Sequence of chain 1.A:
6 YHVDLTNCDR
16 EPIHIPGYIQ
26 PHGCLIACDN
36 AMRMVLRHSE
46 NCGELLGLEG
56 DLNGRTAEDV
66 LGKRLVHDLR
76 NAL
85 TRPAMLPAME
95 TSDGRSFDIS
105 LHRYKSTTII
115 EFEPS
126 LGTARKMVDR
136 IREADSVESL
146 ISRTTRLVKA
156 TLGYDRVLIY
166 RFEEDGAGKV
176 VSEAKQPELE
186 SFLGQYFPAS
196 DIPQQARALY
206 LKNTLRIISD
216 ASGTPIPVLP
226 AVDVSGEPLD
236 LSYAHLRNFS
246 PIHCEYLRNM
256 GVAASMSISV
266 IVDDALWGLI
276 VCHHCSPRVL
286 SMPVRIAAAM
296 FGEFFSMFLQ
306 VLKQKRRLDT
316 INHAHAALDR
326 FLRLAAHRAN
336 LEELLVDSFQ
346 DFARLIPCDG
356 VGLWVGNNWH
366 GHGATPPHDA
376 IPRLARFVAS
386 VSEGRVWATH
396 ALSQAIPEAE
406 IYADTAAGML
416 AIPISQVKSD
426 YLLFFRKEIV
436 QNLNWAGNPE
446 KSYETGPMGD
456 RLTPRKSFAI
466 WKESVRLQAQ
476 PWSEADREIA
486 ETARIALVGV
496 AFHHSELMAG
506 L

A small-molecule ligand and the protein it binds are described below.
Small molecule (SMILES): C=CC1=C(C)/C(=C\c2[nH]c(/C=C3\N=C(/C=C4\NC(=O)[C@@H](C)\C4=C/C)C(C)=C3CCC(=O)O)c(CCC(=O)O)c2C)NC1=O

Binding-site contacts:
Ligand atom CBA contacts residue ASP14 of chain 1.A at 3.6 Å.
Ligand atom OD contacts residue SER462 of chain 1.A at 3.5 Å.
Ligand atom ND contacts residue ASP196 of chain 1.A at 2.9 Å (salt-bridge).
Ligand atom CGB contacts residue ARG211 of chain 1.A at 3.5 Å.
Ligand atom CHD contacts residue ASP196 of chain 1.A at 3.6 Å.
Ligand atom CHC contacts residue HIS248 of chain 1.A at 3.2 Å.
Ligand atom CAC contacts residue TYR205 of chain 1.A at 3.4 Å (hydrophobic).
Ligand atom CMD contacts residue TYR165 of chain 1.A at 3.5 Å (hydrophobic).
Ligand atom CGC contacts residue VAL276 of chain 1.A at 3.5 Å (hydrophobic).
Ligand atom O2C contacts residue VAL276 of chain 1.A at 3.3 Å.
Ligand atom OD contacts residue PHE192 of chain 1.A at 3.5 Å.
Ligand atom C4B contacts residue HIS248 of chain 1.A at 3.5 Å.
Ligand atom NC contacts residue ASP196 of chain 1.A at 3.1 Å (salt-bridge).
Ligand atom O2C contacts residue HIS278 of chain 1.A at 3.6 Å (h-bond).
Ligand atom OA contacts residue TYR251 of chain 1.A at 3.4 Å.
Ligand atom CAA contacts residue CYS13 of chain 1.A at 2.9 Å (hydrophobic).
Ligand atom CGC contacts residue HIS278 of chain 1.A at 3.5 Å.
Ligand atom CMC contacts residue TYR165 of chain 1.A at 3.4 Å (hydrophobic).
Ligand atom ND contacts residue TYR251 of chain 1.A at 3.1 Å (h-bond).
Ligand atom O1C contacts residue VAL276 of chain 1.A at 3.6 Å.
Ligand atom O1C contacts residue HIS278 of chain 1.A at 2.7 Å (h-bond).
Ligand atom OD contacts residue TYR251 of chain 1.A at 3.0 Å (h-bond).
Ligand atom CBA contacts residue CYS13 of chain 1.A at 1.8 Å (hydrophobic).
Ligand atom CMA contacts residue LEU457 of chain 1.A at 3.5 Å (hydrophobic).
Ligand atom CHB contacts residue PRO198 of chain 1.A at 3.2 Å (hydrophobic).
Ligand atom C1C contacts residue HIS248 of chain 1.A at 3.3 Å.
Ligand atom NC contacts residue HIS248 of chain 1.A at 3.5 Å (h-bond).
Ligand atom O1B contacts residue ARG211 of chain 1.A at 2.9 Å (salt-bridge).
Ligand atom O2C contacts residue TYR165 of chain 1.A at 2.9 Å (h-bond).
Ligand atom C4A contacts residue ASP196 of chain 1.A at 3.3 Å.
Ligand atom NB contacts residue ASP196 of chain 1.A at 2.9 Å (salt-bridge).
Ligand atom O2B contacts residue ARG211 of chain 1.A at 2.8 Å (salt-bridge).
Ligand atom NA contacts residue ASP196 of chain 1.A at 2.9 Å (salt-bridge).
Ligand atom O1B contacts residue PHE244 of chain 1.A at 3.6 Å.
Ligand atom C1B contacts residue PRO198 of chain 1.A at 3.5 Å (hydrophobic).
Ligand atom ND contacts residue PHE192 of chain 1.A at 3.6 Å.
Ligand atom CBC contacts residue TYR205 of chain 1.A at 3.2 Å (hydrophobic).
Ligand atom C4D contacts residue TYR251 of chain 1.A at 3.0 Å (hydrophobic).
Ligand atom CBB contacts residue HIS248 of chain 1.A at 3.4 Å.
Ligand atom C1A contacts residue ASP196 of chain 1.A at 3.5 Å.